Binding-site contacts:
Ligand atom O1A contacts residue ASN476 of chain 1.B at 2.7 Å (h-bond).
Ligand atom O1B contacts residue GLN693 of chain 1.B at 3.3 Å (h-bond).
Ligand atom O2B contacts residue TRP158 of chain 1.B at 3.2 Å.
Ligand atom S12 contacts residue TYR156 of chain 1.B at 3.3 Å (h-bond).
Ligand atom O3A contacts residue HIS480 of chain 1.B at 3.2 Å.
Ligand atom N1 contacts residue ASP553 of chain 1.B at 2.8 Å (salt-bridge).
Ligand atom O1A contacts residue GLY475 of chain 1.B at 3.5 Å.
Ligand atom N22 contacts residue HIS480 of chain 1.B at 3.0 Å (h-bond).
Ligand atom O3' contacts residue ASP501 of chain 1.B at 2.8 Å (salt-bridge).
Ligand atom O17 contacts residue HIS685 of chain 1.B at 3.0 Å (h-bond).
Ligand atom N7 contacts residue LYS159 of chain 1.B at 3.4 Å.
Ligand atom N18 contacts residue ALA683 of chain 1.B at 3.1 Å (h-bond).
Ligand atom O2A contacts residue TRP158 of chain 1.B at 2.6 Å (h-bond).
Ligand atom O6 contacts residue ARG523 of chain 1.B at 3.1 Å (salt-bridge).
Ligand atom O2A contacts residue GLY157 of chain 1.B at 3.2 Å.
Ligand atom O1B contacts residue HIS691 of chain 1.B at 3.4 Å.
Ligand atom S12 contacts residue 2MO1 of chain 1.I at 2.8 Å.
Ligand atom O2' contacts residue ASP501 of chain 1.B at 2.9 Å (salt-bridge).
Ligand atom N19 contacts residue ASN779 of chain 1.B at 3.0 Å (h-bond).
Ligand atom N20 contacts residue GLN482 of chain 1.B at 3.4 Å (h-bond).
Ligand atom O1B contacts residue SER692 of chain 1.B at 2.4 Å (h-bond).
Ligand atom O4' contacts residue GLY474 of chain 1.B at 3.1 Å.
Ligand atom N20 contacts residue ASN779 of chain 1.B at 3.2 Å (h-bond).
Ligand atom O17 contacts residue ARG368 of chain 1.B at 3.2 Å (salt-bridge).
Ligand atom N7 contacts residue SER160 of chain 1.B at 2.9 Å (h-bond).
Ligand atom N2 contacts residue HIS500 of chain 1.B at 3.1 Å (h-bond).
Ligand atom N19 contacts residue GLY796 of chain 1.B at 3.0 Å (h-bond).
Ligand atom O1A contacts residue HIS480 of chain 1.B at 2.6 Å (h-bond).
Ligand atom O11 contacts residue HIS480 of chain 1.B at 3.5 Å.
Ligand atom O2B contacts residue GLN693 of chain 1.B at 2.9 Å (h-bond).
Ligand atom N2 contacts residue ASP553 of chain 1.B at 3.0 Å (salt-bridge).
Ligand atom S13 contacts residue 2MO1 of chain 1.I at 2.5 Å.
Ligand atom S12 contacts residue TRP158 of chain 1.B at 3.4 Å (h-bond).
Ligand atom S13 contacts residue SER189 of chain 1.B at 3.1 Å (h-bond).
Ligand atom C8 contacts residue LYS159 of chain 1.B at 3.4 Å.
Ligand atom C10 contacts residue HIS691 of chain 1.B at 3.4 Å.
Ligand atom O17 contacts residue ALA683 of chain 1.B at 3.5 Å (h-bond).
Ligand atom C1' contacts residue ASP501 of chain 1.B at 3.4 Å.
Ligand atom N15 contacts residue HIS685 of chain 1.B at 3.2 Å (h-bond).
Ligand atom O17 contacts residue GLN797 of chain 1.B at 3.5 Å (h-bond).

Sequence of chain 1.B:
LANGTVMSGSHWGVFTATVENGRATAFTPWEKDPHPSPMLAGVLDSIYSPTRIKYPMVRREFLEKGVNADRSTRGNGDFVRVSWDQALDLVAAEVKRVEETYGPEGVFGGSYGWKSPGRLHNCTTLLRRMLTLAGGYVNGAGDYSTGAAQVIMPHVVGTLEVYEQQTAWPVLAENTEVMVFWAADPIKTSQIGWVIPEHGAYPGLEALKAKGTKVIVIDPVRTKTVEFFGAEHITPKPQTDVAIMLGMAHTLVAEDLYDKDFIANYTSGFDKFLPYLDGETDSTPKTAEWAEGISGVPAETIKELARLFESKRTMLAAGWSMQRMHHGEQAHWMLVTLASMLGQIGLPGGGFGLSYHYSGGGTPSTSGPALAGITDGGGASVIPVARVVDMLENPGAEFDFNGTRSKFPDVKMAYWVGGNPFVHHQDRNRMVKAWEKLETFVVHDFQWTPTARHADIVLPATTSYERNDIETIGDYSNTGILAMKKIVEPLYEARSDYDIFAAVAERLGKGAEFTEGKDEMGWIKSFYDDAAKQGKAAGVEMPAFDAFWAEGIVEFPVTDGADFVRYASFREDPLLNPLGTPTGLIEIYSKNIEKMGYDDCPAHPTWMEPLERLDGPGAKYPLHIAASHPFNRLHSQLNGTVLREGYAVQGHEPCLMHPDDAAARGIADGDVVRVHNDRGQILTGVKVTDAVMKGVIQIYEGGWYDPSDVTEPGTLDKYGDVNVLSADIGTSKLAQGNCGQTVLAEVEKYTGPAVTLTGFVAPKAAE

A small-molecule ligand and the protein it binds are described below.
Small molecule (SMILES): NC1=NC(=O)C2=N[C@H]3C(S)=C(S)[C@@H](CO[P](=O)(O)O[P](=O)(O)OC[C@H]4O[C@@H](n5cnc6c(=O)[nH]c(N)nc65)[C@H](O)[C@@H]4O)O[C@H]3NC2=N1